This small molecule binds to this protein.
Small molecule (SMILES): Nc1nc(=O)c2ncn(CC[C@H](CO)COP(=O)(O)O)c2[nH]1

Sequence of chain 1.C:
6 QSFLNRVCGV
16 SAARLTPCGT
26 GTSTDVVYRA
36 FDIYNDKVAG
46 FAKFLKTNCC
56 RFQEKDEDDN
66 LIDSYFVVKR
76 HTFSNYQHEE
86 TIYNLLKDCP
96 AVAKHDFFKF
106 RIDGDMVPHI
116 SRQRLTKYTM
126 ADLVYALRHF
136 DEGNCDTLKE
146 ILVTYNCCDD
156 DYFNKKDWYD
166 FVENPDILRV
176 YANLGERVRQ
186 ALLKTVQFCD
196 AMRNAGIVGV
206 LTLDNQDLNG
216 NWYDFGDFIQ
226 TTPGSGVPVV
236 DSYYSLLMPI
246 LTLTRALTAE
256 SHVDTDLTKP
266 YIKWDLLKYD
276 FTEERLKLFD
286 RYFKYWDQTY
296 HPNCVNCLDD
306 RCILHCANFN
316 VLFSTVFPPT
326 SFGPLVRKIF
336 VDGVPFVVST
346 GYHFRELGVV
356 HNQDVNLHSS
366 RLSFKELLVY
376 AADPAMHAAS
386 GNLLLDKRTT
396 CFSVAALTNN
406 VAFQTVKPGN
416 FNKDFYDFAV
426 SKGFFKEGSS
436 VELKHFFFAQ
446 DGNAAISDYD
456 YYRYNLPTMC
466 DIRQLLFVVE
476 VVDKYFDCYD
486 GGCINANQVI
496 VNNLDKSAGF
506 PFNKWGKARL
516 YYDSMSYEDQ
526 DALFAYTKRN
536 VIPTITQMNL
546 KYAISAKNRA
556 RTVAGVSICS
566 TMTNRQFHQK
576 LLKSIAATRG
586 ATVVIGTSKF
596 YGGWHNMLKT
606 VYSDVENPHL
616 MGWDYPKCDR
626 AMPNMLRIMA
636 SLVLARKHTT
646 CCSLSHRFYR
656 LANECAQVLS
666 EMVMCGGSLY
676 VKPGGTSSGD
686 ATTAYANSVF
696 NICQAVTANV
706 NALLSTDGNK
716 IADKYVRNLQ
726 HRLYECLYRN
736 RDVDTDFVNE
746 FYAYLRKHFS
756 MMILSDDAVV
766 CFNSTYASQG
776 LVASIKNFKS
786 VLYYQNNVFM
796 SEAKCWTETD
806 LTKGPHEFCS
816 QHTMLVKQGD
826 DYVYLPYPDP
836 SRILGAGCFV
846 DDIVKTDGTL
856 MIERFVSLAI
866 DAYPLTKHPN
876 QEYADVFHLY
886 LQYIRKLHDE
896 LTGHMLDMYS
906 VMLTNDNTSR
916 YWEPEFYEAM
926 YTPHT

Binding-site contacts:
Ligand atom N5 contacts residue LYS546 of chain 1.C at 4.0 Å.
Ligand atom O2 contacts residue ASP624 of chain 1.C at 2.8 Å (salt-bridge).
Ligand atom C6 contacts residue ASN692 of chain 1.C at 3.8 Å.
Ligand atom C7 contacts residue ASN692 of chain 1.C at 3.4 Å.
Ligand atom O3 contacts residue MG1 of chain 1.L at 4.3 Å.
Ligand atom C8 contacts residue ASP761 of chain 1.C at 3.1 Å.
Ligand atom C9 contacts residue MG1 of chain 1.L at 3.9 Å.
Ligand atom C8 contacts residue ASP624 of chain 1.C at 4.4 Å.
Ligand atom C1 contacts residue SER683 of chain 1.C at 3.3 Å.
Ligand atom C4 contacts residue SER683 of chain 1.C at 3.3 Å.
Ligand atom O5 contacts residue POP1 of chain 1.K at 4.3 Å.
Ligand atom C9 contacts residue ASP761 of chain 1.C at 2.2 Å.
Ligand atom C5 contacts residue THR688 of chain 1.C at 3.6 Å.
Ligand atom O5 contacts residue MG1 of chain 1.L at 3.3 Å.
Ligand atom C10 contacts residue ASP761 of chain 1.C at 4.2 Å.
Ligand atom N4 contacts residue THR688 of chain 1.C at 3.8 Å.
Ligand atom C7 contacts residue ASP761 of chain 1.C at 3.4 Å.
Ligand atom P1 contacts residue ASP761 of chain 1.C at 3.3 Å.
Ligand atom C6 contacts residue ASP761 of chain 1.C at 3.8 Å.
Ligand atom O1 contacts residue SER683 of chain 1.C at 2.9 Å.
Ligand atom C10 contacts residue ASP624 of chain 1.C at 3.0 Å.
Ligand atom O5 contacts residue ASP761 of chain 1.C at 3.5 Å (salt-bridge).
Ligand atom P1 contacts residue MG1 of chain 1.H at 3.7 Å.
Ligand atom N1 contacts residue SER683 of chain 1.C at 4.5 Å.
Ligand atom C5 contacts residue SER683 of chain 1.C at 4.0 Å.
Ligand atom C6 contacts residue SER760 of chain 1.C at 4.0 Å.
Ligand atom O3 contacts residue ASP761 of chain 1.C at 2.4 Å (salt-bridge).
Ligand atom C5 contacts residue ASN692 of chain 1.C at 4.3 Å.
Ligand atom N4 contacts residue SER683 of chain 1.C at 2.9 Å.
Ligand atom C3 contacts residue SER683 of chain 1.C at 4.4 Å.
Ligand atom P1 contacts residue MG1 of chain 1.L at 4.4 Å.
Ligand atom O5 contacts residue MG1 of chain 1.H at 2.7 Å.